Sequence of chain 1.I:
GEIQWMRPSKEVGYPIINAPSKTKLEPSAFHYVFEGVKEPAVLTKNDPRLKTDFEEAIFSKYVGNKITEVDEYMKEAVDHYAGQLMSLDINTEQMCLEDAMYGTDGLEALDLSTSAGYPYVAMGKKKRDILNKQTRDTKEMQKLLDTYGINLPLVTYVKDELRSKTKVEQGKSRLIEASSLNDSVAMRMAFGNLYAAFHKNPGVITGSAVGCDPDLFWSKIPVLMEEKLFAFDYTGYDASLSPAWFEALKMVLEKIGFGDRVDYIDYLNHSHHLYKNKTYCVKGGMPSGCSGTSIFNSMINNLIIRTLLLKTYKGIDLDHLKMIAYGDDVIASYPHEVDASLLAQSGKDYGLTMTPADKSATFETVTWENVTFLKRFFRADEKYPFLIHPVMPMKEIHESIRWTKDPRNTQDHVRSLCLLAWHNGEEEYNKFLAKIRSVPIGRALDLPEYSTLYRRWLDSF

Binding-site contacts:
Ligand atom C3' contacts residue ILE16 of chain 1.I at 4.3 Å (hydrophobic).
Ligand atom P contacts residue GLY124 of chain 1.I at 4.4 Å.
Ligand atom N9 contacts residue ASN18 of chain 1.I at 3.4 Å (h-bond).
Ligand atom C8 contacts residue ASN18 of chain 1.I at 3.8 Å.
Ligand atom O4' contacts residue VAL121 of chain 1.I at 4.2 Å.
Ligand atom N7 contacts residue ASN18 of chain 1.I at 4.5 Å.
Ligand atom O2' contacts residue ILE17 of chain 1.I at 4.3 Å.
Ligand atom OP1 contacts residue GLY124 of chain 1.I at 4.5 Å.
Ligand atom OP1 contacts residue ALA122 of chain 1.I at 4.4 Å.
Ligand atom C4' contacts residue ILE17 of chain 1.I at 4.2 Å (hydrophobic).
Ligand atom C4' contacts residue ALA122 of chain 1.I at 4.4 Å (hydrophobic).
Ligand atom C5' contacts residue ILE16 of chain 1.I at 4.0 Å (hydrophobic).
Ligand atom C4' contacts residue GLY124 of chain 1.I at 4.1 Å.
Ligand atom O4' contacts residue ASN18 of chain 1.I at 2.8 Å (h-bond).
Ligand atom C4' contacts residue ASN18 of chain 1.I at 3.8 Å.
Ligand atom O3' contacts residue ILE16 of chain 1.I at 4.1 Å.
Ligand atom N3 contacts residue ASN18 of chain 1.I at 4.4 Å.
Ligand atom C1' contacts residue ASN18 of chain 1.I at 3.3 Å.
Ligand atom C5' contacts residue ALA122 of chain 1.I at 3.6 Å (hydrophobic).
Ligand atom P contacts residue MET123 of chain 1.I at 4.3 Å.
Ligand atom O4' contacts residue ILE16 of chain 1.I at 4.2 Å.
Ligand atom O3' contacts residue MET123 of chain 1.I at 4.0 Å.
Ligand atom C4' contacts residue ILE16 of chain 1.I at 3.4 Å (hydrophobic).
Ligand atom C4 contacts residue ASN18 of chain 1.I at 4.0 Å.
Ligand atom O2' contacts residue GLY124 of chain 1.I at 3.2 Å.
Ligand atom C2' contacts residue GLY124 of chain 1.I at 4.2 Å.
Ligand atom P contacts residue ASN18 of chain 1.I at 3.8 Å.
Ligand atom O2' contacts residue VAL121 of chain 1.I at 3.9 Å.
Ligand atom OP1 contacts residue MET123 of chain 1.I at 3.6 Å (h-bond).
Ligand atom O3' contacts residue GLY124 of chain 1.I at 3.3 Å.
Ligand atom O4' contacts residue ILE17 of chain 1.I at 3.9 Å.
Ligand atom O5' contacts residue ASN18 of chain 1.I at 3.4 Å (h-bond).
Ligand atom C5' contacts residue ASN18 of chain 1.I at 3.5 Å.
Ligand atom C4' contacts residue VAL121 of chain 1.I at 4.2 Å (hydrophobic).
Ligand atom C5' contacts residue GLY124 of chain 1.I at 3.9 Å.
Ligand atom C3' contacts residue GLY124 of chain 1.I at 4.1 Å.
Ligand atom O2' contacts residue ILE16 of chain 1.I at 4.1 Å.
Ligand atom OP1 contacts residue ASN18 of chain 1.I at 3.1 Å (h-bond).

The small molecule below binds the protein below.
Small molecule (SMILES): Nc1nc(=O)c2ncn([C@@H]3O[C@H](CO[P](=O)(O)O[C@H]4[C@@H](O)[C@H](n5cnc6c(N)ncnc65)O[C@@H]4CO[P](=O)(O)O[C@H]4[C@@H](O)[C@H](n5cnc6c(=O)nc(N)[nH]c65)O[C@@H]4CO[P](=O)(O)O[C@H]4[C@@H](O)[C@H](n5cnc6c(=O)nc(N)[nH]c65)O[C@@H]4COP(=O)=O)[C@@H](O)[C@H]3O)c2[nH]1